Binding-site contacts:
Ligand atom O6 contacts residue SER102 of chain 2.B at 3.1 Å (h-bond).
Ligand atom C2 contacts residue ASN100 of chain 2.B at 2.4 Å.
Ligand atom O7 contacts residue ASN100 of chain 2.B at 4.2 Å.
Ligand atom O5 contacts residue ASN100 of chain 2.B at 2.4 Å (h-bond).
Ligand atom C5 contacts residue ASN100 of chain 2.B at 3.7 Å.
Ligand atom N2 contacts residue ASN100 of chain 2.B at 2.8 Å (h-bond).
Ligand atom C6 contacts residue SER102 of chain 2.B at 4.2 Å.
Ligand atom C5 contacts residue SER102 of chain 2.B at 4.2 Å.
Ligand atom O5 contacts residue SER102 of chain 2.B at 3.4 Å (h-bond).
Ligand atom C1 contacts residue ASN100 of chain 2.B at 1.4 Å.
Ligand atom C1 contacts residue SER102 of chain 2.B at 4.1 Å.
Ligand atom C7 contacts residue ASN100 of chain 2.B at 3.7 Å.
Ligand atom C4 contacts residue ASN100 of chain 2.B at 4.1 Å.
Ligand atom C3 contacts residue ASN100 of chain 2.B at 3.6 Å.

This protein binds this small molecule.
Small molecule (SMILES): CC(=O)N[C@@H]1[C@@H](O)[C@H](O)[C@@H](CO)O[C@H]1O

Sequence of chain 2.B:
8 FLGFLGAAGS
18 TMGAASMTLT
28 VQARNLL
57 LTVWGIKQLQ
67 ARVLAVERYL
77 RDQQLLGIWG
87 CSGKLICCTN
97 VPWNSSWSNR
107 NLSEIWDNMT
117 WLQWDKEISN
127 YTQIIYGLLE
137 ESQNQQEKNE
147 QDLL